A protein and the small-molecule ligand that binds it are described below.
Small molecule (SMILES): CC(=O)N[C@H]1[C@H](O[C@H]2[C@H](O)[C@@H](CO)OC[C@@H]2NC(C)=O)O[C@H](CO)[C@@H](O)[C@@H]1O

Sequence of chain 1.B:
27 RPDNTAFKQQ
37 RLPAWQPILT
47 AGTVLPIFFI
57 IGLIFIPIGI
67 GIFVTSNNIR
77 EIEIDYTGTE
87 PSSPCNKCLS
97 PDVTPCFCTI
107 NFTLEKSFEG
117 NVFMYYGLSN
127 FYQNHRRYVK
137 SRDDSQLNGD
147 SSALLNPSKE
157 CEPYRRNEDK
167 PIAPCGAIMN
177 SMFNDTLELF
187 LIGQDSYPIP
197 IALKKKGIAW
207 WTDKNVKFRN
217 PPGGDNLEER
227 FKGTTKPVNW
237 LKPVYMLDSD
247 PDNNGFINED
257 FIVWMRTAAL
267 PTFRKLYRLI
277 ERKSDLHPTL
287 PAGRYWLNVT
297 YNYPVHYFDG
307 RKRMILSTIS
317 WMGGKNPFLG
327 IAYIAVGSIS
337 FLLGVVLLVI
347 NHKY

Sequence of chain 1.A:
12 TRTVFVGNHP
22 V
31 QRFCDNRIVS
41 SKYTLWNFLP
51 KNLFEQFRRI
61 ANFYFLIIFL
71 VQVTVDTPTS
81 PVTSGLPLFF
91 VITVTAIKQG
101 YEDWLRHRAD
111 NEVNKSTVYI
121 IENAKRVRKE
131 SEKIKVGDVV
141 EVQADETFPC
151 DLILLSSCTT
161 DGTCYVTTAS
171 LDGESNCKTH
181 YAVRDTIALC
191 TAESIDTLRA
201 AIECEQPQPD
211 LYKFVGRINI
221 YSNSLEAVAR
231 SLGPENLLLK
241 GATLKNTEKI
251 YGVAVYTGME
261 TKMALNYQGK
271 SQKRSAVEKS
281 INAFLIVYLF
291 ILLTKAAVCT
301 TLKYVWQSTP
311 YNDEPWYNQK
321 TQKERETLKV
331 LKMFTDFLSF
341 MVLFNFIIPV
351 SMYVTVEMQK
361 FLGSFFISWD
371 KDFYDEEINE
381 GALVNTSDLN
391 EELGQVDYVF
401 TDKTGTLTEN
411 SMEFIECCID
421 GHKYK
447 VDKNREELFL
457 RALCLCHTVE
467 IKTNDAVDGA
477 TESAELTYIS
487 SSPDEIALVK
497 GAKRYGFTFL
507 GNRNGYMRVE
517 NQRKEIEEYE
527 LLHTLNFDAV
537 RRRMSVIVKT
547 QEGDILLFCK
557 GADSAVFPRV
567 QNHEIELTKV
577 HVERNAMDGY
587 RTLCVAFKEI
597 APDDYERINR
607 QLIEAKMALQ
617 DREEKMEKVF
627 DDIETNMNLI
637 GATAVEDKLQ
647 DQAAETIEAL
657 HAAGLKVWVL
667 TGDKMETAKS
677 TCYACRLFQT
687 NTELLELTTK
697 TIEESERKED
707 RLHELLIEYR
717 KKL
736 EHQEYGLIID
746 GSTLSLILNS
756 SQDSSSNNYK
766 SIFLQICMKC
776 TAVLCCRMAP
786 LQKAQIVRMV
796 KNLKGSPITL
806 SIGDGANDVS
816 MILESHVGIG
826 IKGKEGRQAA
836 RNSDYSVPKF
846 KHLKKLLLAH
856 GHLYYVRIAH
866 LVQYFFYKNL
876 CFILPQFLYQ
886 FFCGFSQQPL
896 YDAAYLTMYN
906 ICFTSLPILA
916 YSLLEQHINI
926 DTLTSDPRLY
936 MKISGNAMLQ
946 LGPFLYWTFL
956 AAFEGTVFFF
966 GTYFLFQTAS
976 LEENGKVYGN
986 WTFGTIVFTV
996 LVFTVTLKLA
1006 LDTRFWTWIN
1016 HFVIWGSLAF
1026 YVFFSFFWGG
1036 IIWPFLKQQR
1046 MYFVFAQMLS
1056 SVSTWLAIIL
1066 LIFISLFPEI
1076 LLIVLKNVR

Binding-site contacts:
Ligand atom C2 contacts residue ASN235 of chain 1.B at 4.3 Å.
Ligand atom C6 contacts residue ASN235 of chain 1.B at 3.2 Å.
Ligand atom O4 contacts residue PRO300 of chain 1.B at 3.4 Å.
Ligand atom C6 contacts residue TRP236 of chain 1.B at 4.1 Å (hydrophobic).
Ligand atom N2 contacts residue ASN180 of chain 1.B at 2.9 Å (h-bond).
Ligand atom O4 contacts residue ASN235 of chain 1.B at 2.8 Å.
Ligand atom C7 contacts residue LEU237 of chain 1.B at 4.0 Å (hydrophobic).
Ligand atom C8 contacts residue LEU237 of chain 1.B at 4.1 Å (hydrophobic).
Ligand atom O6 contacts residue TRP236 of chain 1.B at 3.2 Å (h-bond).
Ligand atom O4 contacts residue ASN298 of chain 1.B at 4.4 Å.
Ligand atom C4 contacts residue PRO300 of chain 1.B at 4.2 Å (hydrophobic).
Ligand atom N2 contacts residue ASN298 of chain 1.B at 4.2 Å.
Ligand atom C1 contacts residue ASN180 of chain 1.B at 1.4 Å.
Ligand atom C6 contacts residue VAL234 of chain 1.B at 3.8 Å (hydrophobic).
Ligand atom C4 contacts residue ASN235 of chain 1.B at 3.5 Å.
Ligand atom O7 contacts residue ASN180 of chain 1.B at 3.8 Å.
Ligand atom C2 contacts residue ASN180 of chain 1.B at 2.5 Å.
Ligand atom C8 contacts residue ASN180 of chain 1.B at 3.7 Å.
Ligand atom C6 contacts residue TRP316 of chain 1.A at 3.3 Å (hydrophobic).
Ligand atom O6 contacts residue LEU237 of chain 1.B at 3.8 Å.
Ligand atom O7 contacts residue TRP236 of chain 1.B at 4.4 Å.
Ligand atom C8 contacts residue ASN298 of chain 1.B at 3.3 Å.
Ligand atom C4 contacts residue ASN180 of chain 1.B at 4.3 Å.
Ligand atom C1 contacts residue ASN235 of chain 1.B at 4.0 Å.
Ligand atom C5 contacts residue ASN180 of chain 1.B at 3.6 Å.
Ligand atom O5 contacts residue ASN235 of chain 1.B at 3.0 Å (h-bond).
Ligand atom O6 contacts residue VAL234 of chain 1.B at 4.1 Å.
Ligand atom O6 contacts residue ASN235 of chain 1.B at 3.0 Å (h-bond).
Ligand atom C5 contacts residue VAL234 of chain 1.B at 4.1 Å (hydrophobic).
Ligand atom O7 contacts residue LEU237 of chain 1.B at 3.1 Å.
Ligand atom O5 contacts residue ASN180 of chain 1.B at 2.4 Å (h-bond).
Ligand atom C3 contacts residue ASN180 of chain 1.B at 3.8 Å.
Ligand atom C5 contacts residue PRO300 of chain 1.B at 4.0 Å (hydrophobic).
Ligand atom O7 contacts residue ASN235 of chain 1.B at 4.0 Å.
Ligand atom O6 contacts residue TRP316 of chain 1.A at 2.7 Å.
Ligand atom C7 contacts residue ASN180 of chain 1.B at 3.2 Å.
Ligand atom C6 contacts residue PRO300 of chain 1.B at 4.4 Å (hydrophobic).
Ligand atom O6 contacts residue PRO300 of chain 1.B at 3.9 Å.
Ligand atom C3 contacts residue ASN298 of chain 1.B at 4.2 Å.
Ligand atom C5 contacts residue ASN235 of chain 1.B at 2.5 Å.